Sequence of chain 1.A:
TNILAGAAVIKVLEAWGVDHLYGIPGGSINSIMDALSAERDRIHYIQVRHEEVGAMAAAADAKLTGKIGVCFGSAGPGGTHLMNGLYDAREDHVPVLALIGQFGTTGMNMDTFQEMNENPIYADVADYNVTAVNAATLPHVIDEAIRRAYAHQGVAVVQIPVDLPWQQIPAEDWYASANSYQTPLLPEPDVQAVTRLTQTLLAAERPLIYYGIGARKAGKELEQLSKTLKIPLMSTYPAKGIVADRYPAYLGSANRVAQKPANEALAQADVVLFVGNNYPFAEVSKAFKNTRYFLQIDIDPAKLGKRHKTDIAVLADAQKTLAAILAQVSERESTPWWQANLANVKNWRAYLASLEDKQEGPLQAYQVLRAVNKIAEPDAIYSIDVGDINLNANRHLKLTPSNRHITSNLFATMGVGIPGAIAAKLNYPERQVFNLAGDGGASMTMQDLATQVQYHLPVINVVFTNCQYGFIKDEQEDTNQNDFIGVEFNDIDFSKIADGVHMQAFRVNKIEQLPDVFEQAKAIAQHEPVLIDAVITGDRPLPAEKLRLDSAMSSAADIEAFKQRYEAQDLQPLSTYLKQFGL

Binding-site contacts:
Ligand atom CA contacts residue LEU557 of chain 1.A at 3.8 Å (hydrophobic).
Ligand atom CA contacts residue MET561 of chain 1.A at 3.9 Å (hydrophobic).
Ligand atom CB contacts residue ASP558 of chain 1.A at 4.4 Å.
Ligand atom O contacts residue SER562 of chain 1.A at 3.5 Å (h-bond).
Ligand atom OXT contacts residue MET561 of chain 1.A at 3.9 Å.
Ligand atom O contacts residue LEU555 of chain 1.A at 3.0 Å (h-bond).
Ligand atom C contacts residue MET561 of chain 1.A at 3.9 Å (hydrophobic).
Ligand atom CA contacts residue ASP558 of chain 1.A at 3.7 Å.
Ligand atom C contacts residue LEU557 of chain 1.A at 3.9 Å (hydrophobic).
Ligand atom C contacts residue ARG556 of chain 1.A at 4.0 Å.
Ligand atom OXT contacts residue SER562 of chain 1.A at 2.6 Å (h-bond).
Ligand atom O contacts residue MET561 of chain 1.A at 3.6 Å.
Ligand atom C contacts residue LEU555 of chain 1.A at 3.0 Å (hydrophobic).
Ligand atom CA contacts residue ARG556 of chain 1.A at 4.3 Å.
Ligand atom CA contacts residue LEU555 of chain 1.A at 3.3 Å (hydrophobic).
Ligand atom CB contacts residue LEU555 of chain 1.A at 3.7 Å (hydrophobic).
Ligand atom O3 contacts residue ARG556 of chain 1.A at 4.0 Å.
Ligand atom O3 contacts residue LEU555 of chain 1.A at 3.6 Å.
Ligand atom C contacts residue ASP558 of chain 1.A at 3.9 Å.
Ligand atom OXT contacts residue LEU557 of chain 1.A at 3.2 Å (h-bond).
Ligand atom OXT contacts residue ASP558 of chain 1.A at 3.0 Å (salt-bridge).
Ligand atom CB contacts residue MET561 of chain 1.A at 3.5 Å (hydrophobic).
Ligand atom O contacts residue ARG556 of chain 1.A at 3.9 Å.
Ligand atom O3 contacts residue PRO581 of chain 1.A at 4.3 Å.
Ligand atom OXT contacts residue ARG556 of chain 1.A at 3.6 Å.
Ligand atom OXT contacts residue LEU555 of chain 1.A at 3.5 Å (h-bond).
Ligand atom O3 contacts residue ASP558 of chain 1.A at 3.2 Å (salt-bridge).
Ligand atom O3 contacts residue LEU557 of chain 1.A at 2.9 Å (h-bond).
Ligand atom C contacts residue SER562 of chain 1.A at 3.4 Å.

This protein binds this small molecule.
Small molecule (SMILES): CC(=O)C(=O)O